The protein below binds the small molecule below.
Small molecule (SMILES): CC(=O)N[C@@H]1[C@@H](O)[C@H](O)[C@@H](CO)O[C@H]1O

Sequence of chain 1.B:
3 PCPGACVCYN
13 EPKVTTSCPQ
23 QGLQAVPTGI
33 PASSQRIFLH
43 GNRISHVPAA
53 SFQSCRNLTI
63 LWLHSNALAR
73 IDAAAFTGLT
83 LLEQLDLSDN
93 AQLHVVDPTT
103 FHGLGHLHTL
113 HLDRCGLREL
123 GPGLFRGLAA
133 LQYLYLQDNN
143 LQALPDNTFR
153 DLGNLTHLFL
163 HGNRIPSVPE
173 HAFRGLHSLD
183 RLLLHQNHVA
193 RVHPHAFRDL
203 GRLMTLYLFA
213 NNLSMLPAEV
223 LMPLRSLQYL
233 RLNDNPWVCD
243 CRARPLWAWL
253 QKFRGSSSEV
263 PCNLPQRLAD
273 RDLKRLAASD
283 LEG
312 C

Binding-site contacts:
Ligand atom C7 contacts residue ALA34 of chain 1.B at 4.1 Å (hydrophobic).
Ligand atom C8 contacts residue ALA34 of chain 1.B at 4.1 Å (hydrophobic).
Ligand atom O5 contacts residue ASN59 of chain 1.B at 2.3 Å (h-bond).
Ligand atom C3 contacts residue ASN59 of chain 1.B at 3.8 Å.
Ligand atom C5 contacts residue ASN59 of chain 1.B at 3.6 Å.
Ligand atom C8 contacts residue ASN59 of chain 1.B at 4.4 Å.
Ligand atom C2 contacts residue ASN59 of chain 1.B at 2.5 Å.
Ligand atom C7 contacts residue SER35 of chain 1.B at 4.3 Å.
Ligand atom C8 contacts residue SER56 of chain 1.B at 4.5 Å.
Ligand atom C8 contacts residue ARG58 of chain 1.B at 3.3 Å.
Ligand atom C4 contacts residue ASN59 of chain 1.B at 4.2 Å.
Ligand atom O7 contacts residue ASN59 of chain 1.B at 2.9 Å (h-bond).
Ligand atom C1 contacts residue ASN59 of chain 1.B at 1.4 Å.
Ligand atom N2 contacts residue ASN59 of chain 1.B at 3.0 Å (h-bond).
Ligand atom O7 contacts residue ALA34 of chain 1.B at 3.4 Å (h-bond).
Ligand atom C7 contacts residue ASN59 of chain 1.B at 3.2 Å.
Ligand atom O7 contacts residue SER35 of chain 1.B at 3.2 Å.